Sequence of chain 1.D:
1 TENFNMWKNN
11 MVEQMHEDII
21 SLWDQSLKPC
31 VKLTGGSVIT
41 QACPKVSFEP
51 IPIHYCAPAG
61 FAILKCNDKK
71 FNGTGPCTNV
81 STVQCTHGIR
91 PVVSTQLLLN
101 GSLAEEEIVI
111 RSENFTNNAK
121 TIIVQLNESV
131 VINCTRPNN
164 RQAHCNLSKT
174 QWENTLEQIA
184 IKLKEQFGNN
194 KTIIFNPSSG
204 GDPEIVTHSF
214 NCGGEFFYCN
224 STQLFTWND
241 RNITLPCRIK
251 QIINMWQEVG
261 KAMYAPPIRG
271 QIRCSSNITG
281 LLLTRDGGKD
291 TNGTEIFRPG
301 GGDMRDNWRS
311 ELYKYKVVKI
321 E

Binding-site contacts:
Ligand atom C8 contacts residue ASN193 of chain 1.D at 3.5 Å.
Ligand atom C1 contacts residue ASN193 of chain 1.D at 1.4 Å.
Ligand atom C4 contacts residue ASN193 of chain 1.D at 4.3 Å.
Ligand atom C2 contacts residue ASN193 of chain 1.D at 2.7 Å.
Ligand atom C7 contacts residue ASN193 of chain 1.D at 3.3 Å.
Ligand atom O7 contacts residue ASN193 of chain 1.D at 4.1 Å.
Ligand atom C3 contacts residue ASN193 of chain 1.D at 3.9 Å.
Ligand atom O5 contacts residue ASN193 of chain 1.D at 2.3 Å (h-bond).
Ligand atom N2 contacts residue ASN193 of chain 1.D at 3.0 Å.
Ligand atom C5 contacts residue ASN193 of chain 1.D at 3.5 Å.

This small molecule binds to this protein.
Small molecule (SMILES): CC(=O)N[C@@H]1[C@@H](O)[C@H](O)[C@@H](CO)O[C@H]1O